Sequence of chain 1.B:
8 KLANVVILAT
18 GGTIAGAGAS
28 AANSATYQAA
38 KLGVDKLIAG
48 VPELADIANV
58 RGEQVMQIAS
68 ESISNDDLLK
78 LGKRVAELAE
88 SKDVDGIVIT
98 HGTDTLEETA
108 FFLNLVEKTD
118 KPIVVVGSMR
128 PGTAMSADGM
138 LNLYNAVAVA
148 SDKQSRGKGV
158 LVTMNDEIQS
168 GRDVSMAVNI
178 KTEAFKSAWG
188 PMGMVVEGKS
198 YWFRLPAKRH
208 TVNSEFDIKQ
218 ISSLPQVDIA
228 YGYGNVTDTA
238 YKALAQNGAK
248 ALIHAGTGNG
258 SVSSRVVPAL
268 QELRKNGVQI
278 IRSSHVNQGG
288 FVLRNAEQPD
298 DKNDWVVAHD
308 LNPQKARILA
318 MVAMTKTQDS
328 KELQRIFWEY

Sequence of chain 1.A:
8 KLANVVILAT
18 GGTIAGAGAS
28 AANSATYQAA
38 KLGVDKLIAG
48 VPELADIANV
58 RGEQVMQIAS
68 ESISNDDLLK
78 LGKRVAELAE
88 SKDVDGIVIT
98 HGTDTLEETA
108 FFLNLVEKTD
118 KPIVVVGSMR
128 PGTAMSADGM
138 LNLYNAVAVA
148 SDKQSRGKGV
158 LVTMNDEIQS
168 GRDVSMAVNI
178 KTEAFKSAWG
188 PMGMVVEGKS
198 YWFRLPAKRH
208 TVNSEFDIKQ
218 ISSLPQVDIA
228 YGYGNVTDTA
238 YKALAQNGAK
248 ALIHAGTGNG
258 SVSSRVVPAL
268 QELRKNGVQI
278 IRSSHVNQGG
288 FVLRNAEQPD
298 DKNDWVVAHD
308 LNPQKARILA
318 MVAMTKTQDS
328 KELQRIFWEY

Binding-site contacts:
Ligand atom N contacts residue GLU68 of chain 1.A at 2.9 Å (salt-bridge).
Ligand atom CA contacts residue GLU294 of chain 1.B at 3.7 Å.
Ligand atom OD1 contacts residue THR100 of chain 1.A at 2.9 Å (h-bond).
Ligand atom OXT contacts residue THR100 of chain 1.A at 3.3 Å (h-bond).
Ligand atom O contacts residue ALA66 of chain 1.A at 3.4 Å.
Ligand atom C contacts residue GLY19 of chain 1.A at 4.2 Å.
Ligand atom O contacts residue THR20 of chain 1.A at 4.0 Å.
Ligand atom OD1 contacts residue GLY99 of chain 1.A at 3.2 Å.
Ligand atom O contacts residue GLY99 of chain 1.A at 3.2 Å.
Ligand atom O contacts residue ALA36 of chain 1.A at 4.0 Å.
Ligand atom CG contacts residue THR100 of chain 1.A at 3.6 Å.
Ligand atom CG contacts residue THR20 of chain 1.A at 1.4 Å.
Ligand atom OD1 contacts residue GLY19 of chain 1.A at 3.9 Å.
Ligand atom C contacts residue GLU68 of chain 1.A at 3.6 Å.
Ligand atom CB contacts residue THR20 of chain 1.A at 2.5 Å.
Ligand atom C contacts residue ASP101 of chain 1.A at 3.9 Å.
Ligand atom CA contacts residue GLU68 of chain 1.A at 3.8 Å.
Ligand atom C contacts residue THR100 of chain 1.A at 3.9 Å.
Ligand atom O contacts residue GLY19 of chain 1.A at 3.2 Å.
Ligand atom OXT contacts residue GLY99 of chain 1.A at 3.3 Å.
Ligand atom C contacts residue GLY99 of chain 1.A at 3.5 Å.
Ligand atom OXT contacts residue ASP101 of chain 1.A at 3.1 Å (salt-bridge).
Ligand atom CB contacts residue THR100 of chain 1.A at 3.5 Å.
Ligand atom O contacts residue GLU68 of chain 1.A at 4.0 Å.
Ligand atom C contacts residue SER67 of chain 1.A at 3.5 Å.
Ligand atom CB contacts residue TYR34 of chain 1.A at 3.6 Å (hydrophobic).
Ligand atom OXT contacts residue GLU68 of chain 1.A at 3.6 Å.
Ligand atom OXT contacts residue SER67 of chain 1.A at 2.6 Å (h-bond).
Ligand atom OD1 contacts residue SER125 of chain 1.A at 3.9 Å.
Ligand atom CB contacts residue GLU294 of chain 1.B at 3.8 Å.
Ligand atom CB contacts residue ASP101 of chain 1.A at 3.5 Å.
Ligand atom N contacts residue GLU294 of chain 1.B at 2.8 Å (salt-bridge).
Ligand atom CA contacts residue ASP101 of chain 1.A at 3.7 Å.
Ligand atom CG contacts residue TYR34 of chain 1.A at 3.7 Å (hydrophobic).
Ligand atom N contacts residue SER258 of chain 1.B at 3.9 Å.
Ligand atom CA contacts residue THR20 of chain 1.A at 3.3 Å.
Ligand atom O contacts residue SER67 of chain 1.A at 2.9 Å (h-bond).
Ligand atom N contacts residue ASP101 of chain 1.A at 3.0 Å (salt-bridge).
Ligand atom OD1 contacts residue THR20 of chain 1.A at 2.4 Å (h-bond).
Ligand atom CG contacts residue SER125 of chain 1.A at 4.1 Å.

The protein below binds the small molecule below.
Small molecule (SMILES): N[C@@H](CC(=O)O)C(=O)O